The protein below binds the small molecule below.
Small molecule (SMILES): C[C@]12CCc3c(ccc4cc(O)ccc34)[C@@H]1CCC2=O

Sequence of chain 1.B:
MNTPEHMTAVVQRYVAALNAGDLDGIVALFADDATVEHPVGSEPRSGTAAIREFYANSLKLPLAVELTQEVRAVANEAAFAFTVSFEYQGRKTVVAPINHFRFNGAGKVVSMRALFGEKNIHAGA

Sequence of chain 2.C:
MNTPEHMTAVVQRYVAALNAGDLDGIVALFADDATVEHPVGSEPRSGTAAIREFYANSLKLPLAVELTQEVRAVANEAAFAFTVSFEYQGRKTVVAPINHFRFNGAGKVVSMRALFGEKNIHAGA

Binding-site contacts:
Ligand atom C5 contacts residue PHE116 of chain 1.B at 3.3 Å (hydrophobic).
Ligand atom C25 contacts residue TYR55 of chain 1.B at 3.9 Å (hydrophobic).
Ligand atom C6 contacts residue VAL95 of chain 1.B at 3.6 Å (hydrophobic).
Ligand atom O1 contacts residue ARG91 of chain 2.C at 3.3 Å.
Ligand atom C27 contacts residue GLN89 of chain 2.C at 3.9 Å.
Ligand atom C19 contacts residue PRO97 of chain 1.B at 3.9 Å (hydrophobic).
Ligand atom C25 contacts residue TYR14 of chain 1.B at 3.5 Å (hydrophobic).
Ligand atom C26 contacts residue TYR14 of chain 1.B at 3.4 Å (hydrophobic).
Ligand atom C2 contacts residue GLN89 of chain 2.C at 3.5 Å.
Ligand atom C10 contacts residue TYR88 of chain 2.C at 3.6 Å (hydrophobic).
Ligand atom O1 contacts residue PHE86 of chain 1.B at 4.0 Å.
Ligand atom C6 contacts residue PHE116 of chain 1.B at 3.4 Å (hydrophobic).
Ligand atom C18 contacts residue PRO97 of chain 1.B at 4.0 Å (hydrophobic).
Ligand atom C2 contacts residue PHE86 of chain 1.B at 3.5 Å (hydrophobic).
Ligand atom C1 contacts residue VAL95 of chain 1.B at 3.8 Å (hydrophobic).
Ligand atom O26 contacts residue TYR14 of chain 1.B at 2.8 Å (h-bond).
Ligand atom C19 contacts residue HIS38 of chain 1.B at 3.6 Å.
Ligand atom C27 contacts residue HIS38 of chain 1.B at 3.1 Å.
Ligand atom C11 contacts residue VAL84 of chain 1.B at 3.9 Å (hydrophobic).
Ligand atom C5 contacts residue HIS38 of chain 1.B at 3.8 Å.
Ligand atom C4 contacts residue HIS38 of chain 1.B at 3.8 Å.
Ligand atom C3 contacts residue GLN89 of chain 2.C at 3.4 Å.
Ligand atom C3 contacts residue PHE86 of chain 1.B at 3.9 Å (hydrophobic).
Ligand atom C27 contacts residue PHE54 of chain 1.B at 3.7 Å (hydrophobic).
Ligand atom C12 contacts residue VAL84 of chain 1.B at 4.0 Å (hydrophobic).
Ligand atom C12 contacts residue GLN89 of chain 2.C at 3.8 Å.
Ligand atom O26 contacts residue MET112 of chain 1.B at 3.7 Å.
Ligand atom C5 contacts residue VAL95 of chain 1.B at 3.8 Å (hydrophobic).
Ligand atom C11 contacts residue GLN89 of chain 2.C at 3.5 Å.
Ligand atom O26 contacts residue PHE82 of chain 1.B at 4.0 Å.
Ligand atom C24 contacts residue SER58 of chain 1.B at 4.0 Å.
Ligand atom C25 contacts residue LEU18 of chain 1.B at 3.7 Å (hydrophobic).
Ligand atom C13 contacts residue VAL84 of chain 1.B at 3.9 Å (hydrophobic).
Ligand atom C2 contacts residue TYR88 of chain 2.C at 3.8 Å (hydrophobic).
Ligand atom C1 contacts residue GLN89 of chain 2.C at 3.9 Å.
Ligand atom C18 contacts residue PHE82 of chain 1.B at 3.7 Å (hydrophobic).
Ligand atom C10 contacts residue PHE86 of chain 1.B at 3.9 Å (hydrophobic).
Ligand atom C13 contacts residue HIS38 of chain 1.B at 3.7 Å.
Ligand atom C10 contacts residue GLN89 of chain 2.C at 3.3 Å.
Ligand atom O26 contacts residue ASN99 of chain 1.B at 3.0 Å (h-bond).